Sequence of chain 1.E:
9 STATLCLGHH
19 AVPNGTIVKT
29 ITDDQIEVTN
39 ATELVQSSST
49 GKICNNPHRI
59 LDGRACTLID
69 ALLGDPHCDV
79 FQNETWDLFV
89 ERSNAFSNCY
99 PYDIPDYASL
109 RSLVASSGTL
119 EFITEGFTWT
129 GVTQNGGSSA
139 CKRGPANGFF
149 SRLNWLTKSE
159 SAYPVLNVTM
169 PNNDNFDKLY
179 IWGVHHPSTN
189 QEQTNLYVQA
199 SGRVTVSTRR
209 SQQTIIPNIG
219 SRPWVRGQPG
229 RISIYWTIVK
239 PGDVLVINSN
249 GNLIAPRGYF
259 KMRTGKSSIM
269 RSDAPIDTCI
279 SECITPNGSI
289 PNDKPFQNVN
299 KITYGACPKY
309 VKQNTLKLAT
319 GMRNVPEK

A protein and the small-molecule ligand that binds it are described below.
Small molecule (SMILES): CC(=O)N[C@@H]1[C@@H](O)[C@H](O)[C@@H](CO)O[C@H]1O

Binding-site contacts:
Ligand atom C3 contacts residue PHE120 of chain 1.E at 4.1 Å (hydrophobic).
Ligand atom C1 contacts residue ASN81 of chain 1.E at 1.4 Å.
Ligand atom C8 contacts residue GLN80 of chain 1.E at 3.3 Å.
Ligand atom C2 contacts residue PHE120 of chain 1.E at 4.3 Å (hydrophobic).
Ligand atom C5 contacts residue PHE120 of chain 1.E at 3.8 Å (hydrophobic).
Ligand atom O6 contacts residue GLU119 of chain 1.E at 3.7 Å.
Ligand atom O5 contacts residue ASN81 of chain 1.E at 2.4 Å (h-bond).
Ligand atom O7 contacts residue ASN81 of chain 1.E at 3.4 Å (h-bond).
Ligand atom N2 contacts residue ASN81 of chain 1.E at 2.7 Å (h-bond).
Ligand atom C5 contacts residue ILE121 of chain 1.E at 4.5 Å (hydrophobic).
Ligand atom C3 contacts residue ASN81 of chain 1.E at 3.6 Å.
Ligand atom O5 contacts residue PHE120 of chain 1.E at 4.0 Å.
Ligand atom C5 contacts residue ASN81 of chain 1.E at 3.7 Å.
Ligand atom C4 contacts residue ASN81 of chain 1.E at 4.1 Å.
Ligand atom C4 contacts residue PHE120 of chain 1.E at 4.4 Å (hydrophobic).
Ligand atom C8 contacts residue ASN81 of chain 1.E at 3.9 Å.
Ligand atom C2 contacts residue ASN81 of chain 1.E at 2.3 Å.
Ligand atom C7 contacts residue ASN81 of chain 1.E at 3.1 Å.
Ligand atom C1 contacts residue PHE120 of chain 1.E at 3.6 Å (hydrophobic).
Ligand atom O6 contacts residue ILE121 of chain 1.E at 4.2 Å.